Sequence of chain 1.G:
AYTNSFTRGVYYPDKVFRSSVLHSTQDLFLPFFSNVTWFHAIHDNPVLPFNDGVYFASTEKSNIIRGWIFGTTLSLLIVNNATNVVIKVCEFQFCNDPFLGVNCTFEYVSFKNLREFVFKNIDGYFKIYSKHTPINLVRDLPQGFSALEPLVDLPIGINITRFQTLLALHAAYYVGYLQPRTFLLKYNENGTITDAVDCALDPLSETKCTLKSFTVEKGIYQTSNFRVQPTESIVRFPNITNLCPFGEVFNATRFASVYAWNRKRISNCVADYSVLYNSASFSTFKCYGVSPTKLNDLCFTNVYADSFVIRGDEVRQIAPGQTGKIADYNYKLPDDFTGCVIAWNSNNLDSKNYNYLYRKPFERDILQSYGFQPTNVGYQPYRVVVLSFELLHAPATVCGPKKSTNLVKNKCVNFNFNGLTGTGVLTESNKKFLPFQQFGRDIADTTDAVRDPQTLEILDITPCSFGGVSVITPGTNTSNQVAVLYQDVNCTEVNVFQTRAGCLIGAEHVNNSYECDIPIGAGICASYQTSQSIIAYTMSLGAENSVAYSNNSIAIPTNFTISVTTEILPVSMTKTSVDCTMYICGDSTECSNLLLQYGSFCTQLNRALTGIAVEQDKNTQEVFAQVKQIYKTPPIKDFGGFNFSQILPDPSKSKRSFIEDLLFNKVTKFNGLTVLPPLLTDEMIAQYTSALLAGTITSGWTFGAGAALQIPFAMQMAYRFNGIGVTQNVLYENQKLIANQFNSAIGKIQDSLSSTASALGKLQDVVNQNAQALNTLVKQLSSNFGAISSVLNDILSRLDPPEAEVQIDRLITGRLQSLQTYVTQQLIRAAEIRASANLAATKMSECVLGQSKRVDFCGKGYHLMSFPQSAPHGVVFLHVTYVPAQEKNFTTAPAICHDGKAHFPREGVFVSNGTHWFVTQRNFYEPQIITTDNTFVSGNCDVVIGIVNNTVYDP

Sequence of chain 1.I:
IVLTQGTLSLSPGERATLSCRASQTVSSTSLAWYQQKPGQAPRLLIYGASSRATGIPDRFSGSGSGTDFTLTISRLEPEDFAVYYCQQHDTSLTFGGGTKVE

Binding-site contacts:
Ligand atom O7 contacts residue ASN362 of chain 1.G at 4.0 Å.
Ligand atom C1 contacts residue ASN362 of chain 1.G at 1.5 Å.
Ligand atom C6 contacts residue GLY58 of chain 1.I at 4.1 Å.
Ligand atom C6 contacts residue TYR50 of chain 1.I at 3.8 Å (hydrophobic).
Ligand atom C1 contacts residue THR57 of chain 1.I at 4.1 Å.
Ligand atom C7 contacts residue ASN362 of chain 1.G at 3.7 Å.
Ligand atom C6 contacts residue LEU47 of chain 1.I at 4.2 Å (hydrophobic).
Ligand atom C7 contacts residue VAL386 of chain 1.G at 4.0 Å (hydrophobic).
Ligand atom O5 contacts residue ASN362 of chain 1.G at 2.4 Å (h-bond).
Ligand atom C5 contacts residue ASN362 of chain 1.G at 3.7 Å.
Ligand atom N2 contacts residue ASN362 of chain 1.G at 2.9 Å (h-bond).
Ligand atom C6 contacts residue GLY112 of chain 1.H at 3.9 Å.
Ligand atom C8 contacts residue ARG55 of chain 1.I at 4.0 Å.
Ligand atom O3 contacts residue THR57 of chain 1.I at 4.2 Å.
Ligand atom O3 contacts residue ASP115 of chain 1.H at 3.9 Å.
Ligand atom N2 contacts residue THR57 of chain 1.I at 3.8 Å.
Ligand atom C8 contacts residue PHE361 of chain 1.G at 3.7 Å (hydrophobic).
Ligand atom O5 contacts residue TYR50 of chain 1.I at 4.2 Å.
Ligand atom O3 contacts residue TYR32 of chain 1.H at 3.9 Å.
Ligand atom O6 contacts residue GLY58 of chain 1.I at 3.1 Å (h-bond).
Ligand atom C2 contacts residue ASN362 of chain 1.G at 2.5 Å.
Ligand atom C3 contacts residue ASN362 of chain 1.G at 3.9 Å.
Ligand atom O7 contacts residue GLY358 of chain 1.G at 3.6 Å.
Ligand atom C8 contacts residue GLY358 of chain 1.G at 4.2 Å.
Ligand atom O4 contacts residue ASP115 of chain 1.H at 3.1 Å.
Ligand atom C8 contacts residue LEU387 of chain 1.G at 3.4 Å (hydrophobic).
Ligand atom O3 contacts residue ARG98 of chain 1.H at 3.2 Å (salt-bridge).
Ligand atom O6 contacts residue THR57 of chain 1.I at 3.5 Å.
Ligand atom C8 contacts residue THR57 of chain 1.I at 4.2 Å.
Ligand atom C7 contacts residue GLY358 of chain 1.G at 4.0 Å.
Ligand atom C8 contacts residue PHE357 of chain 1.G at 4.1 Å (hydrophobic).
Ligand atom C6 contacts residue ASP115 of chain 1.H at 3.7 Å.
Ligand atom O6 contacts residue VAL386 of chain 1.G at 4.2 Å.
Ligand atom O7 contacts residue VAL386 of chain 1.G at 4.0 Å.
Ligand atom C6 contacts residue TYR50 of chain 1.I at 3.7 Å (hydrophobic).
Ligand atom C4 contacts residue ASP115 of chain 1.H at 3.3 Å.
Ligand atom C8 contacts residue TYR50 of chain 1.I at 3.9 Å (hydrophobic).
Ligand atom C3 contacts residue ASP115 of chain 1.H at 4.2 Å.
Ligand atom C1 contacts residue TYR100 of chain 1.H at 4.2 Å (hydrophobic).
Ligand atom O3 contacts residue VAL386 of chain 1.G at 3.1 Å.

Sequence of chain 1.H:
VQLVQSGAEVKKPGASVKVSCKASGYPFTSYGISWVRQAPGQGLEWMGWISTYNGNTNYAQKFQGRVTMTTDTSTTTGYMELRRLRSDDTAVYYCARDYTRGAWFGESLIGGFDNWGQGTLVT

A protein and the small-molecule ligand that binds it are described below.
Small molecule (SMILES): CC(=O)N[C@H]1[C@H](O[C@H]2[C@H](O)[C@@H](NC(C)=O)CO[C@@H]2CO[C@@H]2O[C@@H](C)[C@@H](O)[C@@H](O)[C@@H]2O)O[C@H](CO)[C@@H](O[C@@H]2O[C@H](CO[C@H]3O[C@H](CO)[C@@H](O)[C@H](O)[C@@H]3O)[C@@H](O)[C@H](O[C@H]3O[C@H](CO)[C@@H](O)[C@H](O)[C@@H]3O)[C@@H]2O)[C@@H]1O